Sequence of chain 1.A:
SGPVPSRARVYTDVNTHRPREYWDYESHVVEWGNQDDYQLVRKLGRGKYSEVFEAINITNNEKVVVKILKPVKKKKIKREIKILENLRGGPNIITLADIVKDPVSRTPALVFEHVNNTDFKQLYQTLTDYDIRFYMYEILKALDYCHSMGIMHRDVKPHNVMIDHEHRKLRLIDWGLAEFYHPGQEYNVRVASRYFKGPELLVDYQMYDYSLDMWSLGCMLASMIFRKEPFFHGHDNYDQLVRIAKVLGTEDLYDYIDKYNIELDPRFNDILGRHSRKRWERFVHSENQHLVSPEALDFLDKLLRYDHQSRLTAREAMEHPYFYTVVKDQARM

The protein below binds the small molecule below.
Small molecule (SMILES): Brc1cc2nn[nH]c2cc1Br

Binding-site contacts:
Ligand atom C1 contacts residue VAL66 of chain 1.A at 4.1 Å (hydrophobic).
Ligand atom C2 contacts residue PHE113 of chain 1.A at 4.1 Å (hydrophobic).
Ligand atom N5 contacts residue ILE174 of chain 1.A at 4.1 Å.
Ligand atom C6 contacts residue VAL53 of chain 1.A at 4.3 Å (hydrophobic).
Ligand atom BR1 contacts residue VAL116 of chain 1.A at 4.1 Å.
Ligand atom C7 contacts residue PHE113 of chain 1.A at 3.7 Å (hydrophobic).
Ligand atom C7 contacts residue ASP175 of chain 1.A at 4.0 Å.
Ligand atom N9 contacts residue ASP175 of chain 1.A at 3.2 Å.
Ligand atom N8 contacts residue LYS68 of chain 1.A at 3.6 Å.
Ligand atom N9 contacts residue LYS68 of chain 1.A at 2.9 Å (salt-bridge).
Ligand atom BR2 contacts residue ILE95 of chain 1.A at 3.5 Å.
Ligand atom BR1 contacts residue VAL53 of chain 1.A at 4.0 Å.
Ligand atom BR2 contacts residue VAL116 of chain 1.A at 3.7 Å.
Ligand atom C6 contacts residue ILE174 of chain 1.A at 3.7 Å (hydrophobic).
Ligand atom C1 contacts residue VAL53 of chain 1.A at 4.2 Å (hydrophobic).
Ligand atom C4 contacts residue ARG47 of chain 1.A at 4.0 Å.
Ligand atom C3 contacts residue ILE95 of chain 1.A at 4.3 Å (hydrophobic).
Ligand atom C1 contacts residue ILE174 of chain 1.A at 3.9 Å (hydrophobic).
Ligand atom BR1 contacts residue VAL66 of chain 1.A at 3.9 Å.
Ligand atom N5 contacts residue LYS68 of chain 1.A at 3.8 Å.
Ligand atom C6 contacts residue ASP175 of chain 1.A at 4.3 Å.
Ligand atom N5 contacts residue VAL53 of chain 1.A at 4.3 Å.
Ligand atom BR1 contacts residue MET163 of chain 1.A at 3.9 Å.
Ligand atom BR2 contacts residue GLU114 of chain 1.A at 4.0 Å.
Ligand atom C4 contacts residue ILE174 of chain 1.A at 3.5 Å (hydrophobic).
Ligand atom C3 contacts residue ILE174 of chain 1.A at 4.0 Å (hydrophobic).
Ligand atom N8 contacts residue PHE113 of chain 1.A at 3.6 Å.
Ligand atom C7 contacts residue LYS68 of chain 1.A at 4.4 Å.
Ligand atom N8 contacts residue ILE174 of chain 1.A at 4.4 Å.
Ligand atom C3 contacts residue PHE113 of chain 1.A at 3.5 Å (hydrophobic).
Ligand atom C6 contacts residue LYS68 of chain 1.A at 4.5 Å.
Ligand atom N8 contacts residue ASP175 of chain 1.A at 3.4 Å (salt-bridge).
Ligand atom BR2 contacts residue VAL66 of chain 1.A at 4.0 Å.
Ligand atom N5 contacts residue ASP175 of chain 1.A at 3.8 Å.
Ligand atom C2 contacts residue ILE174 of chain 1.A at 4.1 Å (hydrophobic).
Ligand atom C4 contacts residue VAL53 of chain 1.A at 4.0 Å (hydrophobic).
Ligand atom C7 contacts residue ILE174 of chain 1.A at 4.0 Å (hydrophobic).
Ligand atom N5 contacts residue ARG47 of chain 1.A at 4.4 Å.
Ligand atom C2 contacts residue VAL66 of chain 1.A at 4.1 Å (hydrophobic).
Ligand atom BR2 contacts residue PHE113 of chain 1.A at 3.8 Å.